Sequence of chain 1.C:
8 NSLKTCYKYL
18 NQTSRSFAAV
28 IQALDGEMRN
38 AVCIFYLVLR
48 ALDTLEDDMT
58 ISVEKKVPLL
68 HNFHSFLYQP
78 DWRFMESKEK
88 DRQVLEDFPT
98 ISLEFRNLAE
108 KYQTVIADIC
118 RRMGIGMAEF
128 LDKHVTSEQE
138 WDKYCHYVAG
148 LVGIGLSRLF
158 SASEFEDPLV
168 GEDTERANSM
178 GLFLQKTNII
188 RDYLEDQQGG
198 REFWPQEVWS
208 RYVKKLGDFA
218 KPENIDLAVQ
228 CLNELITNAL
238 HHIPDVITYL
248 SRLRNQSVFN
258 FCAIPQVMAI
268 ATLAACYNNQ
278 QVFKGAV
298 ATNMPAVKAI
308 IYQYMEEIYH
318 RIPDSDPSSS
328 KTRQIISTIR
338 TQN

Binding-site contacts:
Ligand atom O58 contacts residue TYR43 of chain 1.C at 3.2 Å (h-bond).
Ligand atom C30 contacts residue MET177 of chain 1.C at 3.6 Å (hydrophobic).
Ligand atom C26 contacts residue LEU153 of chain 1.C at 3.4 Å (hydrophobic).
Ligand atom C20 contacts residue VAL149 of chain 1.C at 3.9 Å (hydrophobic).
Ligand atom C31 contacts residue GLY178 of chain 1.C at 3.5 Å.
Ligand atom C29 contacts residue LEU153 of chain 1.C at 3.9 Å (hydrophobic).
Ligand atom C33 contacts residue LEU181 of chain 1.C at 3.5 Å (hydrophobic).
Ligand atom C14 contacts residue PHE24 of chain 1.C at 3.8 Å (hydrophobic).
Ligand atom C31 contacts residue GLY150 of chain 1.C at 3.8 Å.
Ligand atom C15 contacts residue LEU181 of chain 1.C at 3.8 Å (hydrophobic).
Ligand atom C8 contacts residue TYR43 of chain 1.C at 3.8 Å (hydrophobic).
Ligand atom C20 contacts residue TYR43 of chain 1.C at 3.7 Å (hydrophobic).
Ligand atom C27 contacts residue LEU153 of chain 1.C at 3.7 Å (hydrophobic).
Ligand atom C29 contacts residue MET177 of chain 1.C at 3.8 Å (hydrophobic).
Ligand atom O65 contacts residue ARG22 of chain 1.C at 3.5 Å (salt-bridge).
Ligand atom C17 contacts residue LEU153 of chain 1.C at 3.9 Å (hydrophobic).
Ligand atom C29 contacts residue GLY150 of chain 1.C at 3.7 Å.
Ligand atom C28 contacts residue PHE258 of chain 1.C at 3.8 Å (hydrophobic).
Ligand atom C32 contacts residue LEU181 of chain 1.C at 3.8 Å (hydrophobic).
Ligand atom C9 contacts residue TYR43 of chain 1.C at 3.3 Å (hydrophobic).
Ligand atom C26 contacts residue CYS259 of chain 1.C at 3.9 Å (hydrophobic).
Ligand atom C25 contacts residue GLN182 of chain 1.C at 3.0 Å.
Ligand atom C16 contacts residue LEU153 of chain 1.C at 3.3 Å (hydrophobic).
Ligand atom C60 contacts residue SER23 of chain 1.C at 3.7 Å.
Ligand atom O65 contacts residue SER21 of chain 1.C at 3.8 Å.
Ligand atom O6 contacts residue PHE24 of chain 1.C at 3.9 Å.
Ligand atom C24 contacts residue VAL149 of chain 1.C at 3.8 Å (hydrophobic).
Ligand atom O65 contacts residue PHE24 of chain 1.C at 3.5 Å (h-bond).
Ligand atom C30 contacts residue GLY178 of chain 1.C at 3.5 Å.
Ligand atom C21 contacts residue LEU153 of chain 1.C at 3.9 Å (hydrophobic).
Ligand atom O65 contacts residue SER23 of chain 1.C at 3.1 Å (h-bond).
Ligand atom O6 contacts residue PRO262 of chain 1.C at 3.9 Å.
Ligand atom C15 contacts residue LEU153 of chain 1.C at 3.6 Å (hydrophobic).
Ligand atom C30 contacts residue GLY150 of chain 1.C at 3.2 Å.
Ligand atom C31 contacts residue ALA146 of chain 1.C at 3.9 Å (hydrophobic).
Ligand atom C9 contacts residue LEU46 of chain 1.C at 3.6 Å (hydrophobic).
Ligand atom O66 contacts residue SER23 of chain 1.C at 3.3 Å (h-bond).
Ligand atom C27 contacts residue PHE258 of chain 1.C at 3.4 Å (hydrophobic).
Ligand atom CL36 contacts residue LEU153 of chain 1.C at 3.6 Å.
Ligand atom C28 contacts residue PHE24 of chain 1.C at 3.9 Å (hydrophobic).

A protein and the small-molecule ligand that binds it are described below.
Small molecule (SMILES): CC(C)(C)CN1C(=O)[C@@H](CC(=O)N[C@@H](CC(=O)O)C(=O)O)O[C@H](c2cccc3ccccc23)c2cc(Cl)ccc21